Binding-site contacts:
Ligand atom C contacts residue ASP98 of chain 2.A at 4.0 Å.
Ligand atom CB contacts residue VAL20 of chain 2.A at 3.6 Å (hydrophobic).
Ligand atom CG contacts residue THR97 of chain 2.A at 2.9 Å.
Ligand atom OD1 contacts residue THR97 of chain 2.A at 2.4 Å (h-bond).
Ligand atom CA contacts residue GLU291 of chain 2.B at 3.3 Å.
Ligand atom CA contacts residue GLN67 of chain 2.A at 4.1 Å.
Ligand atom OD2 contacts residue VAL20 of chain 2.A at 2.8 Å (h-bond).
Ligand atom CA contacts residue VAL20 of chain 2.A at 3.8 Å (hydrophobic).
Ligand atom C contacts residue GLY96 of chain 2.A at 3.4 Å.
Ligand atom C contacts residue THR97 of chain 2.A at 3.8 Å.
Ligand atom CA contacts residue ASP98 of chain 2.A at 3.9 Å.
Ligand atom OD2 contacts residue GLY96 of chain 2.A at 3.4 Å.
Ligand atom CG contacts residue ALA122 of chain 2.A at 3.8 Å (hydrophobic).
Ligand atom OD2 contacts residue THR97 of chain 2.A at 3.0 Å (h-bond).
Ligand atom CB contacts residue GLU291 of chain 2.B at 3.6 Å.
Ligand atom CB contacts residue ASP98 of chain 2.A at 3.3 Å.
Ligand atom O contacts residue GLY96 of chain 2.A at 3.3 Å.
Ligand atom CB contacts residue THR97 of chain 2.A at 3.4 Å.
Ligand atom OD2 contacts residue GLY19 of chain 2.A at 3.8 Å.
Ligand atom OXT contacts residue GLY19 of chain 2.A at 3.3 Å.
Ligand atom OXT contacts residue GLY65 of chain 2.A at 3.3 Å.
Ligand atom OXT contacts residue SER66 of chain 2.A at 2.7 Å (h-bond).
Ligand atom OD1 contacts residue ALA122 of chain 2.A at 3.0 Å (h-bond).
Ligand atom OD2 contacts residue ALA122 of chain 2.A at 3.7 Å.
Ligand atom OD1 contacts residue MET123 of chain 2.A at 4.1 Å.
Ligand atom N contacts residue ASN256 of chain 2.B at 3.5 Å (h-bond).
Ligand atom O contacts residue GLN67 of chain 2.A at 3.9 Å.
Ligand atom N contacts residue ASP98 of chain 2.A at 2.9 Å (salt-bridge).
Ligand atom OXT contacts residue GLN67 of chain 2.A at 3.7 Å.
Ligand atom CG contacts residue VAL20 of chain 2.A at 3.4 Å (hydrophobic).
Ligand atom O contacts residue ASP98 of chain 2.A at 3.1 Å (salt-bridge).
Ligand atom O contacts residue THR97 of chain 2.A at 3.3 Å (h-bond).
Ligand atom OXT contacts residue VAL20 of chain 2.A at 4.0 Å.
Ligand atom OD1 contacts residue VAL20 of chain 2.A at 3.8 Å.
Ligand atom C contacts residue SER66 of chain 2.A at 3.4 Å.
Ligand atom OXT contacts residue GLY96 of chain 2.A at 3.3 Å.
Ligand atom N contacts residue GLN67 of chain 2.A at 3.1 Å (h-bond).
Ligand atom O contacts residue SER66 of chain 2.A at 2.5 Å (h-bond).
Ligand atom N contacts residue GLU291 of chain 2.B at 2.6 Å (salt-bridge).
Ligand atom C contacts residue GLN67 of chain 2.A at 3.7 Å.

A protein and the small-molecule ligand that binds it are described below.
Small molecule (SMILES): N[C@@H](CC(=O)O)C(=O)O

Sequence of chain 2.A:
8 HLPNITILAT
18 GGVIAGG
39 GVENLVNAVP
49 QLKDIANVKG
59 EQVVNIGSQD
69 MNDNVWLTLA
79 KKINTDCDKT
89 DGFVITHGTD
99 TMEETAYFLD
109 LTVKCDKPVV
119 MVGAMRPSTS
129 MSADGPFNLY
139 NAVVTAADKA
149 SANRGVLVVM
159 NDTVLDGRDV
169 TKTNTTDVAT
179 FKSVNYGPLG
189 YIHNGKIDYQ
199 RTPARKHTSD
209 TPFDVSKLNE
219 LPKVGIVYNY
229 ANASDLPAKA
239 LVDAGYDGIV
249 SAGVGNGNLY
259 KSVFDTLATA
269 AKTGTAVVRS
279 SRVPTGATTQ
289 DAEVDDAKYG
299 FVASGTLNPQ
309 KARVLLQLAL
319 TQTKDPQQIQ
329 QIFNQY

Sequence of chain 2.B:
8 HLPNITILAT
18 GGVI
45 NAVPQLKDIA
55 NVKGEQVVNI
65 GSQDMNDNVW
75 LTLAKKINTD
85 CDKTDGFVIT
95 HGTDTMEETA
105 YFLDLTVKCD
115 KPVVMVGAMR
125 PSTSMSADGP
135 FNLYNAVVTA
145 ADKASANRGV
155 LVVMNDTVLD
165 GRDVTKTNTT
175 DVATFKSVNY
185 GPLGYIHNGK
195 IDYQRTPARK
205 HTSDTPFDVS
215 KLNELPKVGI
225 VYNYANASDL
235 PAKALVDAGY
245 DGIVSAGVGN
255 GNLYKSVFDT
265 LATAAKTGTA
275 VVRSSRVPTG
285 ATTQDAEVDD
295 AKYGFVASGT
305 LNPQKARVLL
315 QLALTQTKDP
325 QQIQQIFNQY